Binding-site contacts:
Ligand atom O3 contacts residue ILE492 of chain 1.A at 4.3 Å.
Ligand atom C1 contacts residue GLU504 of chain 1.A at 4.3 Å.
Ligand atom O3 contacts residue LYS474 of chain 1.A at 3.3 Å (salt-bridge).
Ligand atom C2 contacts residue ARG500 of chain 1.A at 4.1 Å.
Ligand atom O4 contacts residue GLU467 of chain 1.A at 3.6 Å.
Ligand atom C2 contacts residue GLU504 of chain 1.A at 3.6 Å.
Ligand atom C3 contacts residue LYS474 of chain 1.A at 4.0 Å.
Ligand atom O4 contacts residue LYS474 of chain 1.A at 2.9 Å (salt-bridge).
Ligand atom O6 contacts residue GLN471 of chain 1.A at 4.5 Å.
Ligand atom O1 contacts residue GLU504 of chain 1.A at 4.0 Å.
Ligand atom C1 contacts residue GLU504 of chain 1.A at 3.5 Å.
Ligand atom C5 contacts residue GLN471 of chain 1.A at 3.8 Å.
Ligand atom O4 contacts residue GLN471 of chain 1.A at 2.8 Å (h-bond).
Ligand atom O3 contacts residue VAL470 of chain 1.A at 3.8 Å.
Ligand atom C3 contacts residue GLU504 of chain 1.A at 3.9 Å.
Ligand atom C3 contacts residue GLN471 of chain 1.A at 4.4 Å.
Ligand atom C2 contacts residue GLU504 of chain 1.A at 4.5 Å.
Ligand atom O2 contacts residue GLU504 of chain 1.A at 2.5 Å (salt-bridge).
Ligand atom O3 contacts residue ARG500 of chain 1.A at 3.6 Å.
Ligand atom O2 contacts residue ARG500 of chain 1.A at 3.2 Å (salt-bridge).
Ligand atom C4 contacts residue GLN471 of chain 1.A at 3.8 Å.
Ligand atom C6 contacts residue GLN471 of chain 1.A at 3.9 Å.
Ligand atom O2 contacts residue GLU504 of chain 1.A at 3.9 Å.
Ligand atom C4 contacts residue LYS474 of chain 1.A at 3.6 Å.
Ligand atom O3 contacts residue GLU504 of chain 1.A at 3.6 Å.

Sequence of chain 1.A:
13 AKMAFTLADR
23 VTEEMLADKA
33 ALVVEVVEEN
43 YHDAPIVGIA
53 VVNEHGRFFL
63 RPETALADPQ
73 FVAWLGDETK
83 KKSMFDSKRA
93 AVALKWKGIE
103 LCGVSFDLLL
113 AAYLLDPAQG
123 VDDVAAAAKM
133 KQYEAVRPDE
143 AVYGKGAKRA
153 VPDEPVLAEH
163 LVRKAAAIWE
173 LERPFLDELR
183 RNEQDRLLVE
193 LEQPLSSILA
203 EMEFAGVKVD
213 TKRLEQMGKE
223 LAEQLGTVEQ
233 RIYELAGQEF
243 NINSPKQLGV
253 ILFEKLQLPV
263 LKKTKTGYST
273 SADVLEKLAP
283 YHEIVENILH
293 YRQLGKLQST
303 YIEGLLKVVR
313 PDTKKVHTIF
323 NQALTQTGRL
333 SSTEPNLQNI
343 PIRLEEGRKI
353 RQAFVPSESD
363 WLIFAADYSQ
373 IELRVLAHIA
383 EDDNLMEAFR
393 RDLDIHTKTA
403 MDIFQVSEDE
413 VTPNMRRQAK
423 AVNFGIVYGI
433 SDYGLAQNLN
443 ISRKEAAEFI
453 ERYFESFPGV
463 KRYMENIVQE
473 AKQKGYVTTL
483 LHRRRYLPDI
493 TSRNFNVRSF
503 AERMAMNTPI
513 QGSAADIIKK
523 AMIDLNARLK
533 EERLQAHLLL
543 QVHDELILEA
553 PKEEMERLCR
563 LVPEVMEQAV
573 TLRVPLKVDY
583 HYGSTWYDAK

A small-molecule ligand and the protein it binds are described below.
Small molecule (SMILES): OC[C@H]1O[C@H](O[C@]2(CO)O[C@H](CO)[C@@H](O)[C@@H]2O)C(O)[C@@H](O)C1O